Sequence of chain 1.J:
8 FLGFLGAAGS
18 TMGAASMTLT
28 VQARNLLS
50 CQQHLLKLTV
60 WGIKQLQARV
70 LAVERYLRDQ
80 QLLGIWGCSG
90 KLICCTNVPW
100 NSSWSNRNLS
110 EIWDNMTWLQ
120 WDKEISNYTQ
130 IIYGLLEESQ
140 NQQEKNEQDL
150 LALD

Binding-site contacts:
Ligand atom C8 contacts residue GLY16 of chain 1.J at 4.0 Å.
Ligand atom N2 contacts residue GLU57 of chain 1.I at 4.2 Å.
Ligand atom C5 contacts residue ASN58 of chain 1.I at 3.7 Å.
Ligand atom O5 contacts residue ASN58 of chain 1.I at 2.4 Å (h-bond).
Ligand atom C8 contacts residue SER17 of chain 1.J at 3.6 Å.
Ligand atom O7 contacts residue SER17 of chain 1.J at 3.6 Å.
Ligand atom N2 contacts residue ASN58 of chain 1.I at 2.8 Å (h-bond).
Ligand atom C3 contacts residue ASN58 of chain 1.I at 3.8 Å.
Ligand atom C7 contacts residue GLY16 of chain 1.J at 3.8 Å.
Ligand atom C8 contacts residue ASN58 of chain 1.I at 4.5 Å.
Ligand atom C7 contacts residue SER17 of chain 1.J at 4.3 Å.
Ligand atom C8 contacts residue GLU57 of chain 1.I at 3.7 Å.
Ligand atom C2 contacts residue ASN58 of chain 1.I at 2.4 Å.
Ligand atom O7 contacts residue ASN58 of chain 1.I at 4.0 Å.
Ligand atom C1 contacts residue ASN58 of chain 1.I at 1.5 Å.
Ligand atom O7 contacts residue GLY16 of chain 1.J at 3.5 Å (h-bond).
Ligand atom C7 contacts residue GLU57 of chain 1.I at 4.5 Å.
Ligand atom C7 contacts residue ASN58 of chain 1.I at 3.5 Å.
Ligand atom C4 contacts residue ASN58 of chain 1.I at 4.2 Å.

This protein binds this small molecule.
Small molecule (SMILES): CC(=O)N[C@H]1[C@H](O[C@H]2[C@H](O)[C@@H](NC(C)=O)CO[C@@H]2CO)O[C@H](CO)[C@@H](O)[C@@H]1O

Sequence of chain 1.I:
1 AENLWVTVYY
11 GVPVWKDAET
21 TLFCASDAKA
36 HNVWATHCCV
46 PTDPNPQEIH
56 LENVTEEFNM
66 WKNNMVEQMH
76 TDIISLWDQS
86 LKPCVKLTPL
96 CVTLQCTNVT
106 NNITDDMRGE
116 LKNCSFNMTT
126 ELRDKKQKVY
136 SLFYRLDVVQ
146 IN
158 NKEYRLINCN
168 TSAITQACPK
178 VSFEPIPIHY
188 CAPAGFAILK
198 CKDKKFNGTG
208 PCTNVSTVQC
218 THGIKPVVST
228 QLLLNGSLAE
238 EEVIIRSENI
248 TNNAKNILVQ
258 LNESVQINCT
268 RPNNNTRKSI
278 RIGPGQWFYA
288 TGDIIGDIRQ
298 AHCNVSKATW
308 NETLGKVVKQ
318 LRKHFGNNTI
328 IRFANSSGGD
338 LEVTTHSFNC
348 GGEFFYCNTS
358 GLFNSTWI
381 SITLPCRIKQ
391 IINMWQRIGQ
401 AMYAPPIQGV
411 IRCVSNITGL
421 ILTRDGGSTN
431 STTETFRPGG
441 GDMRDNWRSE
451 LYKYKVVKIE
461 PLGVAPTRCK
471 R